This small molecule binds to this protein.
Small molecule (SMILES): CC(=O)N[C@H]1[C@H](O[C@H]2[C@H](O)[C@@H](NC(C)=O)CO[C@@H]2CO)O[C@H](CO)[C@@H](O)[C@@H]1O

Binding-site contacts:
Ligand atom C5 contacts residue ASN325 of chain 1.B at 3.4 Å.
Ligand atom O6 contacts residue ASN325 of chain 1.B at 3.2 Å (h-bond).
Ligand atom O5 contacts residue ASN325 of chain 1.B at 2.5 Å (h-bond).
Ligand atom O7 contacts residue TYR323 of chain 1.B at 3.9 Å.
Ligand atom C4 contacts residue ASN325 of chain 1.B at 3.9 Å.
Ligand atom C2 contacts residue ASN325 of chain 1.B at 2.5 Å.
Ligand atom C1 contacts residue ASN325 of chain 1.B at 1.4 Å.
Ligand atom O5 contacts residue ILE83 of chain 1.B at 4.1 Å.
Ligand atom C6 contacts residue ASN325 of chain 1.B at 3.5 Å.
Ligand atom C7 contacts residue GLN322 of chain 1.B at 4.5 Å.
Ligand atom C8 contacts residue GLN322 of chain 1.B at 3.6 Å.
Ligand atom N2 contacts residue ASN325 of chain 1.B at 3.5 Å (h-bond).
Ligand atom C7 contacts residue ASN325 of chain 1.B at 3.7 Å.
Ligand atom O7 contacts residue ASN325 of chain 1.B at 3.1 Å (h-bond).
Ligand atom C3 contacts residue ASN325 of chain 1.B at 3.7 Å.

Sequence of chain 1.B:
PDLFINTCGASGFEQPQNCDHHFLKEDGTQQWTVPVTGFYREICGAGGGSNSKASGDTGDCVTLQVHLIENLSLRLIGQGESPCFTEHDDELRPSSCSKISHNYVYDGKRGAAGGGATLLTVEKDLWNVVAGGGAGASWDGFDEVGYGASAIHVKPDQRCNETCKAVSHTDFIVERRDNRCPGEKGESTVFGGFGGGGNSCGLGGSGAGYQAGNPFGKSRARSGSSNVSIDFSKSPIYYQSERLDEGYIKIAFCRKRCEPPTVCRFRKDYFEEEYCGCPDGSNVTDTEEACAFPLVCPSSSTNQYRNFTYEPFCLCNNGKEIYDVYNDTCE